The protein below binds the small molecule below.
Small molecule (SMILES): COc1ccc(Cl)cc1C(=O)NCCc1ccc(S(=O)(=O)NC(=O)NC2CCCCC2)cc1

Sequence of chain 1.F:
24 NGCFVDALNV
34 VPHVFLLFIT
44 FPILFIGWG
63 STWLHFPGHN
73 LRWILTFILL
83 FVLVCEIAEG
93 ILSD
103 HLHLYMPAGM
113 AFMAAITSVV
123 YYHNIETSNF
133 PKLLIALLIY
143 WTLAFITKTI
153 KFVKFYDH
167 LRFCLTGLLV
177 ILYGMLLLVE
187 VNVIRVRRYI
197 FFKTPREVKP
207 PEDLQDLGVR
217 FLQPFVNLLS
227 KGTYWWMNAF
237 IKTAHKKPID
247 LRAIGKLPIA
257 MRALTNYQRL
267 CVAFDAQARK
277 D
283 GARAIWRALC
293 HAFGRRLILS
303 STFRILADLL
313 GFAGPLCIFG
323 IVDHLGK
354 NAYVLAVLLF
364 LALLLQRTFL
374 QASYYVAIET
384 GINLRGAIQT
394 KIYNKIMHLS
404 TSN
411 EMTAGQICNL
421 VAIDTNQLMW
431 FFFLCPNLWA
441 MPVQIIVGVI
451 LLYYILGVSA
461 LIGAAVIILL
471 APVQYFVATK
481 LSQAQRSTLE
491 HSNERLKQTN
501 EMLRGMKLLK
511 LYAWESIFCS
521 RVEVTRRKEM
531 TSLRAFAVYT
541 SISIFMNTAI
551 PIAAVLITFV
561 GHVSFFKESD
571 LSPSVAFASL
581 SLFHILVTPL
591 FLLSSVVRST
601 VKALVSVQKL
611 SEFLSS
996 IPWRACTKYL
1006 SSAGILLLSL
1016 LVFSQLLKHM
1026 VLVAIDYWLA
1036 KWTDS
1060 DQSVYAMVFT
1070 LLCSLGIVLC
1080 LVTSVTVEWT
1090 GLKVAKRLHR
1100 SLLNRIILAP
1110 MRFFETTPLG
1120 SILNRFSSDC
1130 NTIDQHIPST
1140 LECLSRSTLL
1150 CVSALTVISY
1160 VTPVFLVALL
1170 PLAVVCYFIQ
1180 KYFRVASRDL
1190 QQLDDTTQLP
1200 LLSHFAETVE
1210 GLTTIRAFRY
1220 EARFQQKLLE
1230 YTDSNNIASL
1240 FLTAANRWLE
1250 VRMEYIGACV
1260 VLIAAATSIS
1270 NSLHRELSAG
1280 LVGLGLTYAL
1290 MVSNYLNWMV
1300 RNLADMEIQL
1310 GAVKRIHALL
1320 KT

Binding-site contacts:
Ligand atom C14 contacts residue PHE433 of chain 1.F at 3.6 Å (hydrophobic).
Ligand atom C31 contacts residue TYR377 of chain 1.F at 3.4 Å (hydrophobic).
Ligand atom C12 contacts residue PHE433 of chain 1.F at 3.8 Å (hydrophobic).
Ligand atom C15 contacts residue LEU1241 of chain 1.F at 4.0 Å (hydrophobic).
Ligand atom C20 contacts residue LEU434 of chain 1.F at 3.7 Å (hydrophobic).
Ligand atom N10 contacts residue LEU434 of chain 1.F at 3.3 Å.
Ligand atom C19 contacts residue ILE381 of chain 1.F at 3.6 Å (hydrophobic).
Ligand atom C28 contacts residue TYR377 of chain 1.F at 3.5 Å (hydrophobic).
Ligand atom C29 contacts residue ASN437 of chain 1.F at 3.9 Å.
Ligand atom O3 contacts residue ASN1245 of chain 1.F at 4.1 Å.
Ligand atom C22 contacts residue ARG1246 of chain 1.F at 3.2 Å.
Ligand atom C31 contacts residue LEU592 of chain 1.F at 3.7 Å (hydrophobic).
Ligand atom C24 contacts residue ILE381 of chain 1.F at 3.9 Å (hydrophobic).
Ligand atom C20 contacts residue PHE433 of chain 1.F at 3.5 Å (hydrophobic).
Ligand atom N8 contacts residue THR1242 of chain 1.F at 3.4 Å (h-bond).
Ligand atom O4 contacts residue ARG1246 of chain 1.F at 2.6 Å (salt-bridge).
Ligand atom C23 contacts residue ILE381 of chain 1.F at 4.0 Å (hydrophobic).
Ligand atom C13 contacts residue LEU1241 of chain 1.F at 4.0 Å (hydrophobic).
Ligand atom C23 contacts residue TRP430 of chain 1.F at 4.0 Å (hydrophobic).
Ligand atom O4 contacts residue ARG1300 of chain 1.F at 3.8 Å.
Ligand atom C18 contacts residue ARG1246 of chain 1.F at 3.9 Å.
Ligand atom C29 contacts residue TYR377 of chain 1.F at 3.8 Å (hydrophobic).
Ligand atom C21 contacts residue TRP430 of chain 1.F at 4.0 Å (hydrophobic).
Ligand atom C25 contacts residue PHE433 of chain 1.F at 3.9 Å (hydrophobic).
Ligand atom C31 contacts residue ASN437 of chain 1.F at 4.1 Å.
Ligand atom C25 contacts residue LEU434 of chain 1.F at 3.9 Å (hydrophobic).
Ligand atom O3 contacts residue THR1242 of chain 1.F at 3.0 Å (h-bond).
Ligand atom C30 contacts residue TYR377 of chain 1.F at 3.0 Å (hydrophobic).
Ligand atom CL1 contacts residue ASN437 of chain 1.F at 3.1 Å.
Ligand atom C17 contacts residue THR1242 of chain 1.F at 3.6 Å.
Ligand atom CL1 contacts residue ARG306 of chain 1.F at 2.7 Å.
Ligand atom O3 contacts residue ARG1246 of chain 1.F at 3.0 Å (salt-bridge).
Ligand atom C23 contacts residue PHE433 of chain 1.F at 3.9 Å (hydrophobic).
Ligand atom C27 contacts residue TYR377 of chain 1.F at 3.8 Å (hydrophobic).
Ligand atom C20 contacts residue ILE381 of chain 1.F at 3.9 Å (hydrophobic).
Ligand atom C32 contacts residue LEU592 of chain 1.F at 3.4 Å (hydrophobic).
Ligand atom C17 contacts residue ARG1246 of chain 1.F at 4.0 Å.
Ligand atom C30 contacts residue LEU592 of chain 1.F at 3.9 Å (hydrophobic).
Ligand atom C32 contacts residue TYR377 of chain 1.F at 3.0 Å (hydrophobic).
Ligand atom S2 contacts residue ARG1246 of chain 1.F at 3.7 Å.